Sequence of chain 1.C:
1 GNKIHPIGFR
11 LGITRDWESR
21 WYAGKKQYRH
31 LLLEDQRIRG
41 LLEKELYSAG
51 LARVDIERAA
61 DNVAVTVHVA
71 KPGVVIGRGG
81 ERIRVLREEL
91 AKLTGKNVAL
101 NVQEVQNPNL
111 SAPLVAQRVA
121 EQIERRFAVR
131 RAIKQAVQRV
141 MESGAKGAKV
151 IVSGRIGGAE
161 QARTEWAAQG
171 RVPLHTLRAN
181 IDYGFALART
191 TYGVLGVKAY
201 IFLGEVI

Sequence of chain 1.L:
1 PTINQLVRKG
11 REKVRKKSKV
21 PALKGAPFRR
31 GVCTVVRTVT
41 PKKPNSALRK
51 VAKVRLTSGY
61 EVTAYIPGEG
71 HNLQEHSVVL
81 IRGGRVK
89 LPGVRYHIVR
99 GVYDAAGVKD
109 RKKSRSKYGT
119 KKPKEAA

Binding-site contacts:
Ligand atom O5' contacts residue LYS43 of chain 1.L at 4.0 Å.
Ligand atom O2P contacts residue LYS43 of chain 1.L at 2.5 Å (salt-bridge).
Ligand atom O4' contacts residue MG1 of chain 1.AF at 3.8 Å.
Ligand atom O1P contacts residue MG1 of chain 1.XC at 3.8 Å.
Ligand atom O2' contacts residue MG1 of chain 1.AF at 3.9 Å.
Ligand atom O3' contacts residue GLN161 of chain 1.C at 3.7 Å.
Ligand atom C4' contacts residue LYS43 of chain 1.L at 4.3 Å.
Ligand atom C3' contacts residue ARG20 of chain 1.E at 4.0 Å.
Ligand atom O4' contacts residue GLN161 of chain 1.C at 4.0 Å.
Ligand atom O2' contacts residue ARG20 of chain 1.E at 3.4 Å (salt-bridge).
Ligand atom C1' contacts residue GLN161 of chain 1.C at 4.1 Å.
Ligand atom C3' contacts residue LYS43 of chain 1.L at 3.9 Å.
Ligand atom O2' contacts residue LYS43 of chain 1.L at 4.0 Å.
Ligand atom O3' contacts residue ARG20 of chain 1.E at 4.2 Å.
Ligand atom O1P contacts residue LYS43 of chain 1.L at 4.4 Å.
Ligand atom P contacts residue LYS43 of chain 1.L at 3.2 Å.
Ligand atom C4' contacts residue GLN161 of chain 1.C at 4.4 Å.
Ligand atom C1' contacts residue MG1 of chain 1.AF at 4.1 Å.
Ligand atom C4' contacts residue MG1 of chain 1.AF at 4.1 Å.
Ligand atom O3' contacts residue LYS43 of chain 1.L at 2.6 Å (salt-bridge).
Ligand atom OP2 contacts residue ARG20 of chain 1.E at 3.3 Å (salt-bridge).
Ligand atom C2' contacts residue ARG20 of chain 1.E at 4.0 Å.
Ligand atom C5' contacts residue LYS43 of chain 1.L at 3.9 Å.

Sequence of chain 1.E:
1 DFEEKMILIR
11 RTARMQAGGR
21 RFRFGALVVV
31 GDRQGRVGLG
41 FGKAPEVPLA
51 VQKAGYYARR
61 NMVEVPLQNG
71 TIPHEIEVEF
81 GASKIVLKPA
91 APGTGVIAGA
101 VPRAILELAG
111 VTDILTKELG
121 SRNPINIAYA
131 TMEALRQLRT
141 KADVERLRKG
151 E

This protein binds this small molecule.
Small molecule (SMILES): CNc1ncnc2c1ncn2[C@@H]1O[C@H](CO[P](=O)(O)O[C@H]2[C@@H](O)[C@H](n3cnc4c(N)ncnc43)O[C@@H]2CO[P](=O)(O)O[C@H]2[C@@H](O)[C@H](n3cnc4c(N)ncnc43)O[C@@H]2CO)[C@@H](O[P](=O)(O)OC[C@H]2O[C@@H](n3ccc(=O)[nH]c3=O)[C@H](O)[C@@H]2O[P](=O)(O)OC[C@H]2O[C@@H](n3ccc(=O)[nH]c3=O)[C@H](O)[C@@H]2O[P](=O)(O)OC[C@H]2O[C@@H](n3ccc(=O)[nH]c3=O)[C@H](O)[C@@H]2O)[C@H]1O